The protein below binds the small molecule below.
Small molecule (SMILES): CC(=O)N[C@@H]1[C@@H](O)[C@H](O)[C@@H](CO)O[C@H]1O

Sequence of chain 1.A:
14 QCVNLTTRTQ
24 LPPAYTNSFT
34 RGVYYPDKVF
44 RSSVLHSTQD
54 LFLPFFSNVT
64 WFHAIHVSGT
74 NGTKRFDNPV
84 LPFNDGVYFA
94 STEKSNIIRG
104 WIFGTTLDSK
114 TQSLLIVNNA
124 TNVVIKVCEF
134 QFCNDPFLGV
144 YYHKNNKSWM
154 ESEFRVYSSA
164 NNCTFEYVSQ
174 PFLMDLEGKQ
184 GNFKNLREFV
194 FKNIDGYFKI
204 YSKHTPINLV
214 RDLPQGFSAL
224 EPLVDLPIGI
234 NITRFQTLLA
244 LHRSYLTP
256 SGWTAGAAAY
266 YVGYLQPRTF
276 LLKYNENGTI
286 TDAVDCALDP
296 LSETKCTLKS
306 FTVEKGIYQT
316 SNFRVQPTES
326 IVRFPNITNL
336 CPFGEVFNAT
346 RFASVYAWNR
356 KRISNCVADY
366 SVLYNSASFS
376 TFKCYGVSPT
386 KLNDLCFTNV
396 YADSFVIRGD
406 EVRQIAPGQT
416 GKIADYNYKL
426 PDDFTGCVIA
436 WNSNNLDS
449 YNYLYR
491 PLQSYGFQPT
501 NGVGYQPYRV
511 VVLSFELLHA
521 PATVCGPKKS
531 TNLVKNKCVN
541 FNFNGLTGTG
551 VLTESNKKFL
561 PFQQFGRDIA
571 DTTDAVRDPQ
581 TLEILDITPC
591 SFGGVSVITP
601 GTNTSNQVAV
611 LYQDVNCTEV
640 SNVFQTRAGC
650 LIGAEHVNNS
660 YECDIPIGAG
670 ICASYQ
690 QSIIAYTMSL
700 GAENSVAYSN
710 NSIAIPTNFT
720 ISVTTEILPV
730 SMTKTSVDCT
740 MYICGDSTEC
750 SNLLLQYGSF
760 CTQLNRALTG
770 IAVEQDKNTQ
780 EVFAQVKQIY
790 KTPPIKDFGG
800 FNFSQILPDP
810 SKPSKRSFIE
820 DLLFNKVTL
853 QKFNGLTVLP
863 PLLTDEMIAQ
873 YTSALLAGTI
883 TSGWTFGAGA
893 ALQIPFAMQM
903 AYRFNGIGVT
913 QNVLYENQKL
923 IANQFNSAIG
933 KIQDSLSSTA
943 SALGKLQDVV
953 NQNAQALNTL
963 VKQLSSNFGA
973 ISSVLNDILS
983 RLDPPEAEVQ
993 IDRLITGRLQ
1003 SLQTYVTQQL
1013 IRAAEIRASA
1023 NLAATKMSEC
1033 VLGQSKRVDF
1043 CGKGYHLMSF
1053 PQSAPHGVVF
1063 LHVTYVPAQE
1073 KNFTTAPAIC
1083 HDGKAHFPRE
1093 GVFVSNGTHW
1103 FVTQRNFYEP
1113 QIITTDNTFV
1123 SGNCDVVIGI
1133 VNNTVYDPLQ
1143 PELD

Binding-site contacts:
Ligand atom O6 contacts residue PHE342 of chain 1.A at 3.9 Å.
Ligand atom C3 contacts residue ASN343 of chain 1.A at 3.8 Å.
Ligand atom C4 contacts residue ASN343 of chain 1.A at 4.3 Å.
Ligand atom C7 contacts residue ASN343 of chain 1.A at 3.9 Å.
Ligand atom C5 contacts residue PHE342 of chain 1.A at 4.5 Å (hydrophobic).
Ligand atom O7 contacts residue ASN343 of chain 1.A at 4.4 Å.
Ligand atom O5 contacts residue PHE342 of chain 1.A at 3.8 Å.
Ligand atom C2 contacts residue ASN343 of chain 1.A at 2.5 Å.
Ligand atom N2 contacts residue ASN343 of chain 1.A at 2.9 Å (h-bond).
Ligand atom C5 contacts residue ASN343 of chain 1.A at 3.7 Å.
Ligand atom O5 contacts residue ASN343 of chain 1.A at 2.4 Å (h-bond).
Ligand atom C6 contacts residue PHE374 of chain 1.A at 3.9 Å (hydrophobic).
Ligand atom C1 contacts residue ASN343 of chain 1.A at 1.4 Å.
Ligand atom C6 contacts residue PHE342 of chain 1.A at 3.8 Å (hydrophobic).